Sequence of chain 1.D:
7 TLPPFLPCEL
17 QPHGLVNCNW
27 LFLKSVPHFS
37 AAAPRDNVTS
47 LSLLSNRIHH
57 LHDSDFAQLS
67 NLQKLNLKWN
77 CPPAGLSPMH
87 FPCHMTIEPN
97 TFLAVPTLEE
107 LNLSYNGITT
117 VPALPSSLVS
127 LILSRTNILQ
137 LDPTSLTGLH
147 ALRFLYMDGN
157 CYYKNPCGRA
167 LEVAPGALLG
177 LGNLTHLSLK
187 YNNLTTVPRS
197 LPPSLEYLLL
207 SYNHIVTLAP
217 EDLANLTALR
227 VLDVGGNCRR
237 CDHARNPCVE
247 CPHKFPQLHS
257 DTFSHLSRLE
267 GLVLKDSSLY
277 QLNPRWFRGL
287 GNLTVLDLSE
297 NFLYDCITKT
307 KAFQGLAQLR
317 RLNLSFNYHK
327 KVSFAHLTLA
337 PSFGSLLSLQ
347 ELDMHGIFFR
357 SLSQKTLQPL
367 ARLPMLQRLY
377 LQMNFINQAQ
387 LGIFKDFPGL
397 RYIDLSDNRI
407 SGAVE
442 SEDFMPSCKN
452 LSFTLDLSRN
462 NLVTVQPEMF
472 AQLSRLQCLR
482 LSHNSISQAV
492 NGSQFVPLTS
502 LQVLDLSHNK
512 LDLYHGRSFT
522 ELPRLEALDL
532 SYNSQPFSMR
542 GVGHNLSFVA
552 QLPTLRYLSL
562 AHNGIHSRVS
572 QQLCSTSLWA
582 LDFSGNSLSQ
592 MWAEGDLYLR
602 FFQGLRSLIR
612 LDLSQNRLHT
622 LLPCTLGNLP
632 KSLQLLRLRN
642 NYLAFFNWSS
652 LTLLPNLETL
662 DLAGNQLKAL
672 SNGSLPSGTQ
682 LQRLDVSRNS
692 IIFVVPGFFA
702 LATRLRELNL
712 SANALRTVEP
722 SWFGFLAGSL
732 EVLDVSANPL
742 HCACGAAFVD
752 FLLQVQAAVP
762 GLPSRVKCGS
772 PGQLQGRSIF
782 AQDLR

Binding-site contacts:
Ligand atom C8 contacts residue ALA220 of chain 1.D at 4.0 Å (hydrophobic).
Ligand atom C2 contacts residue ASN221 of chain 1.D at 2.6 Å.
Ligand atom N2 contacts residue ASN221 of chain 1.D at 3.1 Å (h-bond).
Ligand atom O5 contacts residue ASN221 of chain 1.D at 2.4 Å (h-bond).
Ligand atom C7 contacts residue SER196 of chain 1.D at 3.5 Å.
Ligand atom C5 contacts residue ASN221 of chain 1.D at 3.7 Å.
Ligand atom C8 contacts residue SER196 of chain 1.D at 4.1 Å.
Ligand atom O7 contacts residue SER196 of chain 1.D at 2.4 Å (h-bond).
Ligand atom C4 contacts residue ASN221 of chain 1.D at 4.3 Å.
Ligand atom C3 contacts residue ASN221 of chain 1.D at 3.9 Å.
Ligand atom O7 contacts residue ASN221 of chain 1.D at 3.8 Å.
Ligand atom C7 contacts residue ASN221 of chain 1.D at 3.7 Å.
Ligand atom C1 contacts residue ASN221 of chain 1.D at 1.5 Å.

This small molecule binds to this protein.
Small molecule (SMILES): CC(=O)N[C@@H]1[C@@H](O)[C@H](O)[C@@H](CO)O[C@H]1O